Sequence of chain 2.A:
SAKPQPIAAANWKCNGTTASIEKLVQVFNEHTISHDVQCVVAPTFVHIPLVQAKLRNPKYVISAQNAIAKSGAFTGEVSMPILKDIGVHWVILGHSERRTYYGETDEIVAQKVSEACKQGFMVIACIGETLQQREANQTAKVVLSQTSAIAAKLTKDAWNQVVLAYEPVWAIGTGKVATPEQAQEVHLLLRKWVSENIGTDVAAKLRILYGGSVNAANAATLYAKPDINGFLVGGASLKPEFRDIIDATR

Binding-site contacts:
Ligand atom O3P contacts residue ILE173 of chain 2.A at 3.5 Å.
Ligand atom O2 contacts residue ASN12 of chain 2.A at 4.0 Å.
Ligand atom O1P contacts residue ILE173 of chain 2.A at 3.9 Å.
Ligand atom O2P contacts residue GLY235 of chain 2.A at 2.7 Å (h-bond).
Ligand atom C2 contacts residue LYS14 of chain 2.A at 4.2 Å.
Ligand atom O1 contacts residue HIS96 of chain 2.A at 3.1 Å (h-bond).
Ligand atom C2 contacts residue GLU168 of chain 2.A at 3.3 Å.
Ligand atom C2 contacts residue ILE173 of chain 2.A at 4.3 Å (hydrophobic).
Ligand atom P contacts residue GLY235 of chain 2.A at 3.6 Å.
Ligand atom C2 contacts residue GLY235 of chain 2.A at 3.6 Å.
Ligand atom O4P contacts residue LYS14 of chain 2.A at 4.1 Å.
Ligand atom O3P contacts residue SER214 of chain 2.A at 2.7 Å (h-bond).
Ligand atom C2 contacts residue LEU233 of chain 2.A at 4.0 Å (hydrophobic).
Ligand atom C1 contacts residue LYS14 of chain 2.A at 3.8 Å.
Ligand atom P contacts residue GLY174 of chain 2.A at 3.7 Å.
Ligand atom O3P contacts residue GLY174 of chain 2.A at 2.6 Å (h-bond).
Ligand atom O2P contacts residue VAL234 of chain 2.A at 3.8 Å.
Ligand atom O2 contacts residue ILE173 of chain 2.A at 3.8 Å.
Ligand atom O1P contacts residue LYS14 of chain 2.A at 3.3 Å (salt-bridge).
Ligand atom C2 contacts residue GLY213 of chain 2.A at 4.0 Å.
Ligand atom C1 contacts residue HIS96 of chain 2.A at 3.2 Å.
Ligand atom O2P contacts residue VAL215 of chain 2.A at 4.2 Å.
Ligand atom O2P contacts residue GLY236 of chain 2.A at 3.6 Å.
Ligand atom P contacts residue SER214 of chain 2.A at 3.7 Å.
Ligand atom O1P contacts residue GLY235 of chain 2.A at 3.4 Å.
Ligand atom O3P contacts residue ALA172 of chain 2.A at 3.7 Å.
Ligand atom O1 contacts residue LEU233 of chain 2.A at 3.5 Å.
Ligand atom O3P contacts residue GLY213 of chain 2.A at 3.6 Å.
Ligand atom O2P contacts residue SER214 of chain 2.A at 3.6 Å.
Ligand atom O2 contacts residue HIS96 of chain 2.A at 2.9 Å (h-bond).
Ligand atom O1 contacts residue ASN12 of chain 2.A at 4.1 Å.
Ligand atom C1 contacts residue GLU168 of chain 2.A at 3.0 Å.
Ligand atom O4P contacts residue GLY174 of chain 2.A at 3.8 Å.
Ligand atom O1 contacts residue GLU168 of chain 2.A at 2.4 Å (salt-bridge).
Ligand atom O2 contacts residue LYS14 of chain 2.A at 2.6 Å (salt-bridge).
Ligand atom O2 contacts residue GLU168 of chain 2.A at 4.1 Å.
Ligand atom P contacts residue GLY236 of chain 2.A at 3.8 Å.
Ligand atom O4P contacts residue GLY236 of chain 2.A at 2.9 Å (h-bond).
Ligand atom O4P contacts residue GLY235 of chain 2.A at 3.6 Å.
Ligand atom C1 contacts residue GLY235 of chain 2.A at 4.2 Å.

This protein binds this small molecule.
Small molecule (SMILES): O=C(O)COP(=O)(O)O